Sequence of chain 1.A:
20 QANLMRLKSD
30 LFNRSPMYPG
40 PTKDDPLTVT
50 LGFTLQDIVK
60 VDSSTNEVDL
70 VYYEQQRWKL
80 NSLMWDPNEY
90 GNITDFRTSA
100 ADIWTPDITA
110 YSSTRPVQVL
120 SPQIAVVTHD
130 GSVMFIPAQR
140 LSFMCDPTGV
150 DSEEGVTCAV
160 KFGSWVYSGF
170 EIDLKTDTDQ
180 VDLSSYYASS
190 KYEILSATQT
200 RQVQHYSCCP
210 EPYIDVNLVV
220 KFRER

The small molecule below binds the protein below.
Small molecule (SMILES): CC(=O)N[C@@H]1[C@@H](O)[C@H](O)[C@@H](CO)O[C@H]1O

Binding-site contacts:
Ligand atom O5 contacts residue ASN91 of chain 1.A at 2.5 Å (h-bond).
Ligand atom C6 contacts residue ASN91 of chain 1.A at 3.8 Å.
Ligand atom C7 contacts residue ASN91 of chain 1.A at 3.6 Å.
Ligand atom C3 contacts residue ASN91 of chain 1.A at 3.8 Å.
Ligand atom C5 contacts residue ASN91 of chain 1.A at 3.5 Å.
Ligand atom O7 contacts residue ASN91 of chain 1.A at 3.1 Å (h-bond).
Ligand atom O7 contacts residue GLY90 of chain 1.A at 4.2 Å.
Ligand atom C2 contacts residue ASN91 of chain 1.A at 2.5 Å.
Ligand atom C4 contacts residue ASN91 of chain 1.A at 4.1 Å.
Ligand atom C1 contacts residue ASN91 of chain 1.A at 1.5 Å.
Ligand atom N2 contacts residue ASN91 of chain 1.A at 3.4 Å (h-bond).